Sequence of chain 1.D:
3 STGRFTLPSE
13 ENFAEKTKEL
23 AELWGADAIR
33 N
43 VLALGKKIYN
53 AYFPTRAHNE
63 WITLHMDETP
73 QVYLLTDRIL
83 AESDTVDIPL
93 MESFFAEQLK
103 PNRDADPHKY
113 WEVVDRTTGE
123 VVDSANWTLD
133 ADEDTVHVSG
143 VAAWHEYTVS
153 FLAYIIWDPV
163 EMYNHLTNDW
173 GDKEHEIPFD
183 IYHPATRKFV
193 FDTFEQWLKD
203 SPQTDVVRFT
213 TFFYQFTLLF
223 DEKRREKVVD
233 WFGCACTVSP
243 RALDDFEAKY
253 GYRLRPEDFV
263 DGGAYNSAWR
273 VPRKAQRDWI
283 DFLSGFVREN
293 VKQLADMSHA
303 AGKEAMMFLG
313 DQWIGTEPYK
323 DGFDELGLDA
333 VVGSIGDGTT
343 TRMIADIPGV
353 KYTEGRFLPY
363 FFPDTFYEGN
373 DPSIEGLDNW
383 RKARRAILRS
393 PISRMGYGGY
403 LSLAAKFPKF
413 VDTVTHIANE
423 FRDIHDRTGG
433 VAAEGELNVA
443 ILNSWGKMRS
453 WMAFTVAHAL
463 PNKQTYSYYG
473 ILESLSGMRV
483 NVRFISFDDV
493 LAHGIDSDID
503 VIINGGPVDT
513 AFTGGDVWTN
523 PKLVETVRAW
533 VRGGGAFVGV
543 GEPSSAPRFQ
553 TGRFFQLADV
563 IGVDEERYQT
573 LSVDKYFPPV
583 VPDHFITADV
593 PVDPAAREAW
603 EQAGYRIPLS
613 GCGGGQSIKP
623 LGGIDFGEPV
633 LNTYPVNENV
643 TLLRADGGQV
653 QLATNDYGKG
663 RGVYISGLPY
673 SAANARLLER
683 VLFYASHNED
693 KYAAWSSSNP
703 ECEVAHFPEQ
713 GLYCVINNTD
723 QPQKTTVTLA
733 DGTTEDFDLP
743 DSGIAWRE

Sequence of chain 1.C:
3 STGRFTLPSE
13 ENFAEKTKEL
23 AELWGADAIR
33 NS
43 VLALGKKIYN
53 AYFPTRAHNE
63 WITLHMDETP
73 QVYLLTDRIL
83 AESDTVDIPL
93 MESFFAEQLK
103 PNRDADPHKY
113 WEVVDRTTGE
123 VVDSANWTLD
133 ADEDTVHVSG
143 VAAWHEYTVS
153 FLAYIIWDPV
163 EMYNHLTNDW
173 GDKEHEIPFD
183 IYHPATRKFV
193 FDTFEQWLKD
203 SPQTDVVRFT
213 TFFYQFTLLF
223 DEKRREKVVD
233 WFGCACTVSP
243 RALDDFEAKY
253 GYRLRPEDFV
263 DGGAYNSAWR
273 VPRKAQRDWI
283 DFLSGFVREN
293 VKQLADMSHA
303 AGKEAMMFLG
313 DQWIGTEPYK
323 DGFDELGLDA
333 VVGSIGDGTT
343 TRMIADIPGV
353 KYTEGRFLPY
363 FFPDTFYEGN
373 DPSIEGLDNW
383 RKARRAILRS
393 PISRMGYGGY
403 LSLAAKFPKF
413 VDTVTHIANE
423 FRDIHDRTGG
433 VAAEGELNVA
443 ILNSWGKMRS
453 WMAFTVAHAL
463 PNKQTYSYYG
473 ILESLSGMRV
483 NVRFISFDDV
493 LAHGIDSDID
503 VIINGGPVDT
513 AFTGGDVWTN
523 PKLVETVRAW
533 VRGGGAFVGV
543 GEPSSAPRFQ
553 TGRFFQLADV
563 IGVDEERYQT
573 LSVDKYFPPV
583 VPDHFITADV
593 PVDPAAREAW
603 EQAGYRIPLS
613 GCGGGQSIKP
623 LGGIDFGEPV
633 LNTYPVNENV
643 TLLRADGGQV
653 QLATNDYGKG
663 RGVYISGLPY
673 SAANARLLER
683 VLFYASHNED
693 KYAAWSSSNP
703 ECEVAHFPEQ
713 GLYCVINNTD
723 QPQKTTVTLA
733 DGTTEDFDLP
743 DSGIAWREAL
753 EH

A small-molecule ligand and the protein it binds are described below.
Small molecule (SMILES): CC(=O)N[C@@H]1[C@@H](O)[C@H](O)[C@@H](CO)O[C@@H]1O

Binding-site contacts:
Ligand atom O7 contacts residue GLY312 of chain 1.C at 3.1 Å.
Ligand atom C7 contacts residue PHE310 of chain 1.C at 4.0 Å (hydrophobic).
Ligand atom C8 contacts residue LEU311 of chain 1.C at 3.3 Å (hydrophobic).
Ligand atom C8 contacts residue HIS460 of chain 1.C at 4.0 Å.
Ligand atom O7 contacts residue PHE310 of chain 1.C at 4.3 Å.
Ligand atom O7 contacts residue ASP313 of chain 1.C at 3.0 Å (salt-bridge).
Ligand atom C4 contacts residue ASP313 of chain 1.C at 4.2 Å.
Ligand atom O3 contacts residue ASP313 of chain 1.C at 2.8 Å (salt-bridge).
Ligand atom C8 contacts residue SER336 of chain 1.C at 3.8 Å.
Ligand atom C2 contacts residue ASP313 of chain 1.C at 3.5 Å.
Ligand atom N2 contacts residue TRP233 of chain 1.C at 4.4 Å.
Ligand atom O1 contacts residue HIS460 of chain 1.C at 4.5 Å.
Ligand atom C6 contacts residue TYR165 of chain 1.C at 3.7 Å (hydrophobic).
Ligand atom O5 contacts residue PHE218 of chain 1.C at 3.6 Å.
Ligand atom O4 contacts residue TYR165 of chain 1.C at 3.6 Å.
Ligand atom C7 contacts residue TRP233 of chain 1.C at 3.4 Å (hydrophobic).
Ligand atom C3 contacts residue ASP313 of chain 1.C at 3.6 Å.
Ligand atom C7 contacts residue ASP313 of chain 1.C at 3.9 Å.
Ligand atom O6 contacts residue TYR165 of chain 1.C at 3.7 Å.
Ligand atom C1 contacts residue PHE218 of chain 1.C at 3.9 Å (hydrophobic).
Ligand atom O7 contacts residue LEU311 of chain 1.C at 4.4 Å.
Ligand atom C7 contacts residue GLY312 of chain 1.C at 3.8 Å.
Ligand atom C8 contacts residue TRP233 of chain 1.C at 3.7 Å (hydrophobic).
Ligand atom O7 contacts residue TRP233 of chain 1.C at 2.8 Å (h-bond).
Ligand atom N2 contacts residue ASP313 of chain 1.C at 3.9 Å.
Ligand atom O6 contacts residue SER612 of chain 1.D at 4.0 Å.
Ligand atom C5 contacts residue TYR165 of chain 1.C at 4.4 Å (hydrophobic).
Ligand atom C2 contacts residue PHE218 of chain 1.C at 4.1 Å (hydrophobic).
Ligand atom C8 contacts residue GLY312 of chain 1.C at 3.8 Å.
Ligand atom O7 contacts residue PHE218 of chain 1.C at 3.4 Å.
Ligand atom C8 contacts residue PHE310 of chain 1.C at 3.6 Å (hydrophobic).
Ligand atom C7 contacts residue LEU311 of chain 1.C at 4.3 Å (hydrophobic).
Ligand atom O3 contacts residue PHE310 of chain 1.C at 4.5 Å.
Ligand atom C4 contacts residue VAL162 of chain 1.C at 4.5 Å (hydrophobic).
Ligand atom N2 contacts residue PHE310 of chain 1.C at 4.3 Å.
Ligand atom C7 contacts residue PHE218 of chain 1.C at 4.4 Å (hydrophobic).